Sequence of chain 49.F:
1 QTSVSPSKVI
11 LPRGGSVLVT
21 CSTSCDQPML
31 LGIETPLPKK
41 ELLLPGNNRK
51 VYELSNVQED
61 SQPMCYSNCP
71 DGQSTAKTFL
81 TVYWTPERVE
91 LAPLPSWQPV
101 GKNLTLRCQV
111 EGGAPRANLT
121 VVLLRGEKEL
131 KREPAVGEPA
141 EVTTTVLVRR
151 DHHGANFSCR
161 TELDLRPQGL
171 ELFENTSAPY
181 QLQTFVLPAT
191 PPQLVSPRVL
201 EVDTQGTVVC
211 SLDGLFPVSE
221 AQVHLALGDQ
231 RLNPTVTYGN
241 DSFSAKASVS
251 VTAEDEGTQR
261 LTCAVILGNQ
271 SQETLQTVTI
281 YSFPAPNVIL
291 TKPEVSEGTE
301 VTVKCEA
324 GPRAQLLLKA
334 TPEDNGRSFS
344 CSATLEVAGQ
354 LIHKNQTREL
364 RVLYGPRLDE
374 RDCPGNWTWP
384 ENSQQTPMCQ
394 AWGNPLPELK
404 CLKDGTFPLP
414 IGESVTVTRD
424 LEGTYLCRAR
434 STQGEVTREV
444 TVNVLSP

This small molecule binds to this protein.
Small molecule (SMILES): CC(=O)N[C@@H]1[C@@H](O)[C@H](O)[C@@H](CO)O[C@H]1O

Binding-site contacts:
Ligand atom C5 contacts residue ALA117 of chain 49.F at 4.2 Å (hydrophobic).
Ligand atom O5 contacts residue GLN168 of chain 49.F at 4.0 Å.
Ligand atom C1 contacts residue GLN168 of chain 49.F at 4.0 Å.
Ligand atom C8 contacts residue PRO167 of chain 49.F at 3.7 Å (hydrophobic).
Ligand atom C8 contacts residue ASP164 of chain 49.F at 4.5 Å.
Ligand atom C5 contacts residue ASN118 of chain 49.F at 3.2 Å.
Ligand atom C4 contacts residue ASN118 of chain 49.F at 3.8 Å.
Ligand atom O7 contacts residue ALA117 of chain 49.F at 4.5 Å.
Ligand atom O6 contacts residue ASN118 of chain 49.F at 4.0 Å.
Ligand atom C6 contacts residue ALA117 of chain 49.F at 3.6 Å (hydrophobic).
Ligand atom O7 contacts residue ASN118 of chain 49.F at 3.5 Å (h-bond).
Ligand atom C1 contacts residue ALA117 of chain 49.F at 3.9 Å (hydrophobic).
Ligand atom N2 contacts residue PRO167 of chain 49.F at 4.0 Å.
Ligand atom C7 contacts residue PRO167 of chain 49.F at 3.9 Å (hydrophobic).
Ligand atom O5 contacts residue ASN118 of chain 49.F at 1.8 Å (h-bond).
Ligand atom C7 contacts residue ASN118 of chain 49.F at 3.9 Å.
Ligand atom O6 contacts residue ALA117 of chain 49.F at 2.3 Å.
Ligand atom N2 contacts residue ASN118 of chain 49.F at 3.6 Å.
Ligand atom C3 contacts residue ASN118 of chain 49.F at 3.8 Å.
Ligand atom C1 contacts residue ASN118 of chain 49.F at 1.6 Å.
Ligand atom C2 contacts residue ASN118 of chain 49.F at 2.7 Å.
Ligand atom C4 contacts residue ALA117 of chain 49.F at 4.2 Å (hydrophobic).
Ligand atom O5 contacts residue ALA117 of chain 49.F at 3.5 Å (h-bond).
Ligand atom C2 contacts residue ALA117 of chain 49.F at 4.0 Å (hydrophobic).
Ligand atom C1 contacts residue PRO167 of chain 49.F at 4.4 Å (hydrophobic).
Ligand atom C6 contacts residue ASN118 of chain 49.F at 4.0 Å.
Ligand atom C5 contacts residue GLN168 of chain 49.F at 4.5 Å.